Sequence of chain 1.CA:
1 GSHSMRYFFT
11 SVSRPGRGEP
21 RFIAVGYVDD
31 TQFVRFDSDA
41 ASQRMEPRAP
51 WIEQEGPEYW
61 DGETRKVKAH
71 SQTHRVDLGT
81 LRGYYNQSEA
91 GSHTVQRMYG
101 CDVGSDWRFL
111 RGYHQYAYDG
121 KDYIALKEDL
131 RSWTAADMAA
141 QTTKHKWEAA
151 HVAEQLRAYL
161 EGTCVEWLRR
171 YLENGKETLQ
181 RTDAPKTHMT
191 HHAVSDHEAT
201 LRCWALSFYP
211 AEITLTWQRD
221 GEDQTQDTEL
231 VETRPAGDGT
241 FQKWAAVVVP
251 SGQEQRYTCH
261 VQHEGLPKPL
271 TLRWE

A protein and the small-molecule ligand that binds it are described below.
Small molecule (SMILES): CC[C@H](C)[C@H](NC(=O)[C@H](CC(C)C)NC(=O)[C@H](Cc1cnc[nH]1)NC(=O)[C@H](CC(=O)O)NC(=O)[C@H](CC(C)C)NC(=O)[C@@H](NC(=O)[C@@H](N)Cc1ccc(O)cc1)C(C)C)C(=O)N[C@H](C(=O)N[C@H](C(=O)O)C(C)C)C(C)C

Binding-site contacts:
Ligand atom ND1 contacts residue GLN155 of chain 1.CA at 3.5 Å.
Ligand atom O contacts residue TRP147 of chain 1.CA at 3.1 Å (h-bond).
Ligand atom N contacts residue ASP77 of chain 1.CA at 2.7 Å (salt-bridge).
Ligand atom CD1 contacts residue TRP167 of chain 1.CA at 3.3 Å (hydrophobic).
Ligand atom O contacts residue TYR7 of chain 1.CA at 3.5 Å.
Ligand atom CE2 contacts residue GLU63 of chain 1.CA at 3.2 Å.
Ligand atom OXT contacts residue THR80 of chain 1.CA at 3.3 Å.
Ligand atom N contacts residue TYR7 of chain 1.CA at 3.5 Å (h-bond).
Ligand atom CG2 contacts residue ASP77 of chain 1.CA at 3.5 Å.
Ligand atom CD1 contacts residue ALA69 of chain 1.CA at 3.6 Å (hydrophobic).
Ligand atom CD1 contacts residue THR163 of chain 1.CA at 3.4 Å.
Ligand atom CB contacts residue GLU63 of chain 1.CA at 3.6 Å.
Ligand atom C contacts residue TYR159 of chain 1.CA at 3.5 Å (hydrophobic).
Ligand atom CD1 contacts residue TYR159 of chain 1.CA at 3.5 Å (hydrophobic).
Ligand atom CG1 contacts residue TYR99 of chain 1.CA at 3.3 Å (hydrophobic).
Ligand atom O contacts residue THR143 of chain 1.CA at 3.5 Å (h-bond).
Ligand atom N contacts residue TYR99 of chain 1.CA at 3.2 Å (h-bond).
Ligand atom CE1 contacts residue GLN155 of chain 1.CA at 3.6 Å.
Ligand atom CD2 contacts residue GLU63 of chain 1.CA at 2.8 Å.
Ligand atom CD2 contacts residue LEU156 of chain 1.CA at 3.5 Å (hydrophobic).
Ligand atom N contacts residue TYR171 of chain 1.CA at 3.0 Å (h-bond).
Ligand atom CD2 contacts residue LYS66 of chain 1.CA at 2.9 Å.
Ligand atom N contacts residue GLU63 of chain 1.CA at 3.0 Å (salt-bridge).
Ligand atom CA contacts residue ASP77 of chain 1.CA at 3.5 Å.
Ligand atom O contacts residue TYR159 of chain 1.CA at 2.3 Å (h-bond).
Ligand atom CG1 contacts residue TYR123 of chain 1.CA at 3.4 Å (hydrophobic).
Ligand atom CB contacts residue TYR99 of chain 1.CA at 3.5 Å (hydrophobic).
Ligand atom CG1 contacts residue THR143 of chain 1.CA at 3.2 Å.
Ligand atom CB contacts residue TRP167 of chain 1.CA at 3.4 Å (hydrophobic).
Ligand atom CB contacts residue ASP77 of chain 1.CA at 3.3 Å.
Ligand atom CE2 contacts residue LYS66 of chain 1.CA at 2.8 Å.
Ligand atom O contacts residue HIS70 of chain 1.CA at 3.0 Å.
Ligand atom N contacts residue LYS66 of chain 1.CA at 3.3 Å (salt-bridge).
Ligand atom CG2 contacts residue TYR7 of chain 1.CA at 3.5 Å (hydrophobic).
Ligand atom O contacts residue LYS66 of chain 1.CA at 3.2 Å (salt-bridge).
Ligand atom O contacts residue HIS70 of chain 1.CA at 2.9 Å (h-bond).
Ligand atom CD1 contacts residue VAL152 of chain 1.CA at 3.6 Å (hydrophobic).
Ligand atom O contacts residue THR73 of chain 1.CA at 3.2 Å.
Ligand atom CG2 contacts residue GLU63 of chain 1.CA at 3.0 Å.
Ligand atom CG2 contacts residue TRP147 of chain 1.CA at 3.6 Å (hydrophobic).